Sequence of chain 1.B:
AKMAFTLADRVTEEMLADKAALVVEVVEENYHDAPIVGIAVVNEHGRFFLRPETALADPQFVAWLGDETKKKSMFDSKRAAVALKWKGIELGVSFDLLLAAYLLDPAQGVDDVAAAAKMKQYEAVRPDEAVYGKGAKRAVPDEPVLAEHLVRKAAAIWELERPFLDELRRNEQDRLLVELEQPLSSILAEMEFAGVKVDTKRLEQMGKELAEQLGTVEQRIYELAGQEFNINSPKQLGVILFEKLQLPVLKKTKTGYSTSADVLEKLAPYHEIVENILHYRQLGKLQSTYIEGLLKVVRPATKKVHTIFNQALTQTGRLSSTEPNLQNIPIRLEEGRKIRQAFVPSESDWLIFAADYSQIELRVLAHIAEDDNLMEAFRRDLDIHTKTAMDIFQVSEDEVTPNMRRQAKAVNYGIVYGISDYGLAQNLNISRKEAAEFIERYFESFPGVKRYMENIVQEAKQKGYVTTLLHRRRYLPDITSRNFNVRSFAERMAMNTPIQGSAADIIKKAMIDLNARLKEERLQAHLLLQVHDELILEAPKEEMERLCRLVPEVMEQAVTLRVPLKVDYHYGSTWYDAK

This protein binds this small molecule.
Small molecule (SMILES): Cc1cn([C@H]2C[C@H](O[P](=O)(O)OC[C@H]3O[C@@H](n4ccc(N)nc4=O)C[C@@H]3O[P](=O)(O)OC[C@H]3O[C@@H](n4cnc5c(N)ncnc54)C[C@@H]3O[P](=O)(O)OC[C@H]3O[C@@H](n4ccc(N)nc4=O)C[C@@H]3O[P](=O)(O)OC[C@H]3O[C@@H](n4cnc5c(=O)nc(N)[nH]c54)C[C@@H]3O[P](=O)(O)OC[C@@H]3CC[C@H](n4cnc5c(=O)[nH]c(N)nc54)O3)[C@@H](CO[P](=O)(O)O[C@H]3C[C@H](n4cnc5c(N)ncnc54)O[C@@H]3CO[P](=O)(O)O[C@H]3C[C@H](n4cnc5c(=O)nc(N)[nH]c54)O[C@@H]3CO[P](=O)(O)O[C@H]3C[C@H](n4ccc(N)nc4=O)O[C@@H]3CO)O2)c(=O)[nH]c1=O

Binding-site contacts:
Ligand atom C1' contacts residue TYR291 of chain 1.B at 3.3 Å (hydrophobic).
Ligand atom C3' contacts residue ASP534 of chain 1.B at 3.4 Å.
Ligand atom O2 contacts residue ASN329 of chain 1.B at 3.0 Å (h-bond).
Ligand atom O3' contacts residue THR256 of chain 1.B at 3.3 Å.
Ligand atom C3' contacts residue D3T1 of chain 1.N at 3.4 Å.
Ligand atom O6 contacts residue D3T1 of chain 1.N at 3.4 Å.
Ligand atom O4' contacts residue ASN329 of chain 1.B at 3.2 Å.
Ligand atom O4' contacts residue TYR291 of chain 1.B at 3.5 Å (h-bond).
Ligand atom OP1 contacts residue THR254 of chain 1.B at 2.5 Å (h-bond).
Ligand atom C2' contacts residue D3T1 of chain 1.N at 3.5 Å.
Ligand atom N3 contacts residue ARG319 of chain 1.B at 3.0 Å (salt-bridge).
Ligand atom C4' contacts residue VAL532 of chain 1.B at 3.5 Å (hydrophobic).
Ligand atom O4' contacts residue HIS533 of chain 1.B at 3.5 Å.
Ligand atom C1' contacts residue GLN328 of chain 1.B at 3.4 Å.
Ligand atom C5' contacts residue ILE330 of chain 1.B at 3.3 Å (hydrophobic).
Ligand atom C5' contacts residue LYS255 of chain 1.B at 3.4 Å.
Ligand atom N2 contacts residue GLN501 of chain 1.B at 3.3 Å (h-bond).
Ligand atom OP2 contacts residue ARG333 of chain 1.B at 2.8 Å (salt-bridge).
Ligand atom C2' contacts residue TYR291 of chain 1.B at 3.5 Å (hydrophobic).
Ligand atom OP2 contacts residue ARG333 of chain 1.B at 3.4 Å.
Ligand atom OP1 contacts residue THR260 of chain 1.B at 2.8 Å (h-bond).
Ligand atom N9 contacts residue D3T1 of chain 1.N at 3.6 Å (h-bond).
Ligand atom C8 contacts residue ARG333 of chain 1.B at 3.2 Å.
Ligand atom C2' contacts residue GLN328 of chain 1.B at 3.5 Å.
Ligand atom N2 contacts residue ARG319 of chain 1.B at 3.4 Å (salt-bridge).
Ligand atom N3 contacts residue LYS286 of chain 1.B at 3.3 Å (salt-bridge).
Ligand atom OP1 contacts residue PRO331 of chain 1.B at 3.5 Å.
Ligand atom OP1 contacts residue ILE332 of chain 1.B at 2.8 Å (h-bond).
Ligand atom C5' contacts residue THR256 of chain 1.B at 3.4 Å.
Ligand atom C5' contacts residue ARG282 of chain 1.B at 3.4 Å.
Ligand atom OP1 contacts residue ARG333 of chain 1.B at 2.8 Å (salt-bridge).
Ligand atom C8 contacts residue D3T1 of chain 1.N at 3.4 Å.
Ligand atom OP1 contacts residue THR256 of chain 1.B at 2.6 Å (h-bond).
Ligand atom OP2 contacts residue ALA262 of chain 1.B at 3.4 Å.
Ligand atom N7 contacts residue ARG333 of chain 1.B at 2.9 Å (salt-bridge).
Ligand atom O3' contacts residue ARG282 of chain 1.B at 3.0 Å (salt-bridge).
Ligand atom OP1 contacts residue ILE332 of chain 1.B at 3.6 Å.
Ligand atom C6 contacts residue D3T1 of chain 1.N at 3.5 Å.
Ligand atom C2' contacts residue ASN329 of chain 1.B at 3.6 Å.
Ligand atom OP1 contacts residue ARG282 of chain 1.B at 3.1 Å (salt-bridge).